Binding-site contacts:
Ligand atom C1 contacts residue ASN393 of chain 1.A at 1.4 Å.
Ligand atom C2 contacts residue ASN393 of chain 1.A at 2.5 Å.
Ligand atom C8 contacts residue ASN393 of chain 1.A at 4.1 Å.
Ligand atom N2 contacts residue ASN393 of chain 1.A at 2.9 Å (h-bond).
Ligand atom C7 contacts residue ASN393 of chain 1.A at 3.7 Å.
Ligand atom O5 contacts residue ASN393 of chain 1.A at 2.4 Å (h-bond).
Ligand atom C5 contacts residue ASN393 of chain 1.A at 3.7 Å.
Ligand atom C3 contacts residue ASN393 of chain 1.A at 3.8 Å.
Ligand atom O7 contacts residue THR389 of chain 1.A at 4.2 Å.
Ligand atom C4 contacts residue ASN393 of chain 1.A at 4.2 Å.

Sequence of chain 1.A:
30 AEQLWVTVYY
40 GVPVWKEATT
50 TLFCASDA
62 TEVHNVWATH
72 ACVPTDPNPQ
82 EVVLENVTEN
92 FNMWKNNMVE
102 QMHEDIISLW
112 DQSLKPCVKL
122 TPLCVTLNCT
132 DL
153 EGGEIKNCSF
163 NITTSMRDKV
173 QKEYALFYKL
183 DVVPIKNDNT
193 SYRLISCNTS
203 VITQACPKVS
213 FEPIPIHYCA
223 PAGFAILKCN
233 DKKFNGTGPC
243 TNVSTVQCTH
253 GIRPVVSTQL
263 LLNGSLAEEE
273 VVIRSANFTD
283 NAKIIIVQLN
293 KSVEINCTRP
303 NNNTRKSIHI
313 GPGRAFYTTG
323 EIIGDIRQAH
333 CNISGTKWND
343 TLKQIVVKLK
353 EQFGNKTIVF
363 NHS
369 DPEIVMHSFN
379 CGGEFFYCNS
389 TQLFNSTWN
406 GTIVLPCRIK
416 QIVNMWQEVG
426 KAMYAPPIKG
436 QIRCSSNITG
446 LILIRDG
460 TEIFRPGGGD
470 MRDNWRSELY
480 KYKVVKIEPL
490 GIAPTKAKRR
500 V

A small-molecule ligand and the protein it binds are described below.
Small molecule (SMILES): CC(=O)N[C@@H]1[C@@H](O)[C@H](O)[C@@H](CO)O[C@H]1O